Binding-site contacts:
Ligand atom O6 contacts residue NAG1 of chain 1.OA at 3.4 Å.
Ligand atom C8 contacts residue ASN338 of chain 1.A at 3.3 Å.
Ligand atom N2 contacts residue ASN224 of chain 1.A at 2.9 Å (h-bond).
Ligand atom C4 contacts residue MAN1 of chain 1.SA at 2.3 Å.
Ligand atom C5 contacts residue VAL406 of chain 1.A at 3.9 Å (hydrophobic).
Ligand atom C2 contacts residue ASN224 of chain 1.A at 2.4 Å.
Ligand atom C1 contacts residue SER407 of chain 1.A at 4.2 Å.
Ligand atom N2 contacts residue VAL406 of chain 1.A at 4.2 Å.
Ligand atom C7 contacts residue ASN338 of chain 1.A at 3.9 Å.
Ligand atom C4 contacts residue ASN224 of chain 1.A at 4.2 Å.
Ligand atom C7 contacts residue ASN224 of chain 1.A at 3.8 Å.
Ligand atom O4 contacts residue MAN1 of chain 1.SA at 1.9 Å (h-bond).
Ligand atom O6 contacts residue MAN1 of chain 1.SA at 2.0 Å.
Ligand atom O7 contacts residue PRO174 of chain 1.A at 4.2 Å.
Ligand atom C8 contacts residue VAL216 of chain 1.A at 3.9 Å (hydrophobic).
Ligand atom C3 contacts residue MAN1 of chain 1.SA at 3.7 Å.
Ligand atom C6 contacts residue GLY340 of chain 1.A at 4.2 Å.
Ligand atom C5 contacts residue NAG1 of chain 1.OA at 4.1 Å.
Ligand atom O4 contacts residue VAL406 of chain 1.A at 3.8 Å.
Ligand atom C1 contacts residue ASN224 of chain 1.A at 1.4 Å.
Ligand atom C3 contacts residue VAL406 of chain 1.A at 3.8 Å (hydrophobic).
Ligand atom O7 contacts residue ASN338 of chain 1.A at 3.7 Å.
Ligand atom C8 contacts residue LEU223 of chain 1.A at 3.9 Å (hydrophobic).
Ligand atom C5 contacts residue ASN224 of chain 1.A at 3.7 Å.
Ligand atom C5 contacts residue MAN1 of chain 1.SA at 2.5 Å.
Ligand atom C3 contacts residue ASN224 of chain 1.A at 3.8 Å.
Ligand atom O3 contacts residue MAN1 of chain 1.SA at 4.0 Å.
Ligand atom C7 contacts residue VAL216 of chain 1.A at 4.2 Å (hydrophobic).
Ligand atom C4 contacts residue VAL406 of chain 1.A at 4.1 Å (hydrophobic).
Ligand atom O5 contacts residue NAG1 of chain 1.OA at 3.7 Å.
Ligand atom O6 contacts residue GLY340 of chain 1.A at 3.8 Å.
Ligand atom O5 contacts residue ASN224 of chain 1.A at 2.4 Å (h-bond).
Ligand atom O5 contacts residue MAN1 of chain 1.SA at 3.3 Å.
Ligand atom C6 contacts residue NAG1 of chain 1.OA at 3.6 Å.
Ligand atom O3 contacts residue GLU173 of chain 1.A at 4.1 Å.
Ligand atom N2 contacts residue SER407 of chain 1.A at 3.5 Å (h-bond).
Ligand atom C2 contacts residue SER407 of chain 1.A at 4.1 Å.
Ligand atom C6 contacts residue MAN1 of chain 1.SA at 1.2 Å.
Ligand atom C3 contacts residue SER407 of chain 1.A at 4.1 Å.
Ligand atom C8 contacts residue PHE337 of chain 1.A at 4.2 Å (hydrophobic).

The small molecule below binds the protein below.
Small molecule (SMILES): CC(=O)N[C@H]1[C@H](O[C@H]2[C@H](O)[C@@H](NC(C)=O)CO[C@@H]2CO)O[C@H](CO)[C@@H](O[C@H]2O[C@H](CO)[C@@H](O)[C@H](O[C@@H]3O[C@H](CO)[C@@H](O)[C@H](O)[C@@H]3O)[C@@H]2O)[C@@H]1O

Sequence of chain 1.A:
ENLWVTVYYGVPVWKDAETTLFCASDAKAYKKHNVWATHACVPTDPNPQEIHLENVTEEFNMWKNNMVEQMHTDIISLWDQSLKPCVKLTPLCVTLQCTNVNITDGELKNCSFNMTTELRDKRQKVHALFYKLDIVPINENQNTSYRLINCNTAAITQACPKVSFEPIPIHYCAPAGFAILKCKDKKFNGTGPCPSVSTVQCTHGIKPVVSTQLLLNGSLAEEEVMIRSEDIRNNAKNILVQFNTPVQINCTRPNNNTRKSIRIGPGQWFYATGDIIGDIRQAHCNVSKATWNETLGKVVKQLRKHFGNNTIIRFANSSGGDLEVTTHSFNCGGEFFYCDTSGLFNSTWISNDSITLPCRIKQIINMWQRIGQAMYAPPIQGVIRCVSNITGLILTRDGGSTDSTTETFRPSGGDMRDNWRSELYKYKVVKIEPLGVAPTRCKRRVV